Sequence of chain 1.A:
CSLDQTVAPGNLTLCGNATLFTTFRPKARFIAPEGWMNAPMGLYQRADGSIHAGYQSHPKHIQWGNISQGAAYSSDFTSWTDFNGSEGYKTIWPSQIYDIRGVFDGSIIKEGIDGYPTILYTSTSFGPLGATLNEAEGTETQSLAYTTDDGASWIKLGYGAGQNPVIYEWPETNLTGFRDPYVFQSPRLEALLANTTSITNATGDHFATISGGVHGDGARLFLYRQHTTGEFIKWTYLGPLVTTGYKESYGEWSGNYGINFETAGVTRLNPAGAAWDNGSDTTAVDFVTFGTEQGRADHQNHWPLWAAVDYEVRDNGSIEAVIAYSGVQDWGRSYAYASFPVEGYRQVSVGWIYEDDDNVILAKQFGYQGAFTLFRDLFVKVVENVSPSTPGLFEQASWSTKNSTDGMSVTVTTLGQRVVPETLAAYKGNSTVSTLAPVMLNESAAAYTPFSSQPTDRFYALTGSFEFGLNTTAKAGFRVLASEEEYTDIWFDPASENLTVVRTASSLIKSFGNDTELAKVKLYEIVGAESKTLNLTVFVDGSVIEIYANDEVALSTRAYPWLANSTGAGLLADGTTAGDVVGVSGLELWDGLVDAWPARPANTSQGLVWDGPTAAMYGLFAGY

This protein binds this small molecule.
Small molecule (SMILES): CC(=O)N[C@@H]1[C@@H](O)[C@H](O)[C@@H](CO)O[C@H]1O

Binding-site contacts:
Ligand atom O7 contacts residue ASN444 of chain 1.A at 3.5 Å (h-bond).
Ligand atom C5 contacts residue ASN444 of chain 1.A at 3.5 Å.
Ligand atom O6 contacts residue ASN444 of chain 1.A at 4.5 Å.
Ligand atom C8 contacts residue ASN444 of chain 1.A at 4.5 Å.
Ligand atom C6 contacts residue PRO429 of chain 1.A at 4.2 Å (hydrophobic).
Ligand atom C3 contacts residue ASN444 of chain 1.A at 3.7 Å.
Ligand atom C1 contacts residue PHE435 of chain 1.A at 4.2 Å (hydrophobic).
Ligand atom O6 contacts residue GLY448 of chain 1.A at 2.7 Å (h-bond).
Ligand atom C4 contacts residue ASN444 of chain 1.A at 4.0 Å.
Ligand atom N2 contacts residue ASN444 of chain 1.A at 2.9 Å (h-bond).
Ligand atom O5 contacts residue PHE435 of chain 1.A at 4.0 Å.
Ligand atom C6 contacts residue GLY448 of chain 1.A at 3.7 Å.
Ligand atom C2 contacts residue ASN444 of chain 1.A at 2.4 Å.
Ligand atom C7 contacts residue ASN444 of chain 1.A at 3.4 Å.
Ligand atom C5 contacts residue PHE435 of chain 1.A at 3.9 Å (hydrophobic).
Ligand atom O5 contacts residue ASN444 of chain 1.A at 2.2 Å (h-bond).
Ligand atom C1 contacts residue ASN444 of chain 1.A at 1.4 Å.
Ligand atom C6 contacts residue PHE435 of chain 1.A at 4.4 Å (hydrophobic).
Ligand atom O5 contacts residue GLY448 of chain 1.A at 4.2 Å.